The small molecule below binds the protein below.
Small molecule (SMILES): CC(=O)N[C@H]1[C@H](O[C@H]2[C@H](O)[C@@H](NC(C)=O)CO[C@@H]2CO)O[C@H](CO)[C@@H](O)[C@@H]1O

Sequence of chain 1.F:
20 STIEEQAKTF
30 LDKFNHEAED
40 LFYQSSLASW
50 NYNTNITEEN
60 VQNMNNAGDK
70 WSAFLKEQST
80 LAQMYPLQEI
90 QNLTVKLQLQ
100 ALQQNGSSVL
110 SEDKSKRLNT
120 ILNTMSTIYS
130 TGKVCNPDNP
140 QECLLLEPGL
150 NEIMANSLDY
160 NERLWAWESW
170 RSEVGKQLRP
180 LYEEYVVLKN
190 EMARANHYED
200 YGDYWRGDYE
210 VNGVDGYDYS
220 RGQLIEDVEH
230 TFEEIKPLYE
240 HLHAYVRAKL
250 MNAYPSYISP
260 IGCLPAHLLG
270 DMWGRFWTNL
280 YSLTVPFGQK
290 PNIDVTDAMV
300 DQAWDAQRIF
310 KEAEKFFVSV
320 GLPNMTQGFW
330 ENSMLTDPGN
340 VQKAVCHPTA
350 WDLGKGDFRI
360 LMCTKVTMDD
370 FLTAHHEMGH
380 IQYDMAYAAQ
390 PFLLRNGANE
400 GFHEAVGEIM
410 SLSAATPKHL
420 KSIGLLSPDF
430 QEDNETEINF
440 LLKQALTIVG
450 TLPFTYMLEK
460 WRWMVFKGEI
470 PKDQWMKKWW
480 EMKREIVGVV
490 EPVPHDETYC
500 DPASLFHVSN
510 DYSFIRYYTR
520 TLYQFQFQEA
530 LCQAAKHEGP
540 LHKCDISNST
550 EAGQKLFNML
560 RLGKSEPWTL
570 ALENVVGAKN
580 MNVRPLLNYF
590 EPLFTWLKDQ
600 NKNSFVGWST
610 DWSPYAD

Binding-site contacts:
Ligand atom O7 contacts residue ASN104 of chain 1.F at 3.1 Å (h-bond).
Ligand atom N2 contacts residue GLN102 of chain 1.F at 4.4 Å.
Ligand atom C4 contacts residue ASN104 of chain 1.F at 4.1 Å.
Ligand atom C1 contacts residue ASN104 of chain 1.F at 1.4 Å.
Ligand atom C2 contacts residue GLN82 of chain 1.F at 3.9 Å.
Ligand atom C2 contacts residue ASN104 of chain 1.F at 2.4 Å.
Ligand atom O6 contacts residue ASN104 of chain 1.F at 3.9 Å.
Ligand atom C7 contacts residue GLN82 of chain 1.F at 4.2 Å.
Ligand atom C5 contacts residue ASN104 of chain 1.F at 3.6 Å.
Ligand atom C8 contacts residue GLN102 of chain 1.F at 3.9 Å.
Ligand atom N2 contacts residue ASN104 of chain 1.F at 3.0 Å (h-bond).
Ligand atom C3 contacts residue GLN82 of chain 1.F at 4.2 Å.
Ligand atom C7 contacts residue ASN104 of chain 1.F at 3.3 Å.
Ligand atom C6 contacts residue GLN82 of chain 1.F at 4.2 Å.
Ligand atom C7 contacts residue GLN102 of chain 1.F at 4.2 Å.
Ligand atom N2 contacts residue GLN82 of chain 1.F at 3.3 Å (h-bond).
Ligand atom O5 contacts residue ASN104 of chain 1.F at 2.3 Å (h-bond).
Ligand atom C1 contacts residue GLN82 of chain 1.F at 3.8 Å.
Ligand atom C8 contacts residue GLN82 of chain 1.F at 4.3 Å.
Ligand atom C3 contacts residue ASN104 of chain 1.F at 3.8 Å.